Sequence of chain 4.PA:
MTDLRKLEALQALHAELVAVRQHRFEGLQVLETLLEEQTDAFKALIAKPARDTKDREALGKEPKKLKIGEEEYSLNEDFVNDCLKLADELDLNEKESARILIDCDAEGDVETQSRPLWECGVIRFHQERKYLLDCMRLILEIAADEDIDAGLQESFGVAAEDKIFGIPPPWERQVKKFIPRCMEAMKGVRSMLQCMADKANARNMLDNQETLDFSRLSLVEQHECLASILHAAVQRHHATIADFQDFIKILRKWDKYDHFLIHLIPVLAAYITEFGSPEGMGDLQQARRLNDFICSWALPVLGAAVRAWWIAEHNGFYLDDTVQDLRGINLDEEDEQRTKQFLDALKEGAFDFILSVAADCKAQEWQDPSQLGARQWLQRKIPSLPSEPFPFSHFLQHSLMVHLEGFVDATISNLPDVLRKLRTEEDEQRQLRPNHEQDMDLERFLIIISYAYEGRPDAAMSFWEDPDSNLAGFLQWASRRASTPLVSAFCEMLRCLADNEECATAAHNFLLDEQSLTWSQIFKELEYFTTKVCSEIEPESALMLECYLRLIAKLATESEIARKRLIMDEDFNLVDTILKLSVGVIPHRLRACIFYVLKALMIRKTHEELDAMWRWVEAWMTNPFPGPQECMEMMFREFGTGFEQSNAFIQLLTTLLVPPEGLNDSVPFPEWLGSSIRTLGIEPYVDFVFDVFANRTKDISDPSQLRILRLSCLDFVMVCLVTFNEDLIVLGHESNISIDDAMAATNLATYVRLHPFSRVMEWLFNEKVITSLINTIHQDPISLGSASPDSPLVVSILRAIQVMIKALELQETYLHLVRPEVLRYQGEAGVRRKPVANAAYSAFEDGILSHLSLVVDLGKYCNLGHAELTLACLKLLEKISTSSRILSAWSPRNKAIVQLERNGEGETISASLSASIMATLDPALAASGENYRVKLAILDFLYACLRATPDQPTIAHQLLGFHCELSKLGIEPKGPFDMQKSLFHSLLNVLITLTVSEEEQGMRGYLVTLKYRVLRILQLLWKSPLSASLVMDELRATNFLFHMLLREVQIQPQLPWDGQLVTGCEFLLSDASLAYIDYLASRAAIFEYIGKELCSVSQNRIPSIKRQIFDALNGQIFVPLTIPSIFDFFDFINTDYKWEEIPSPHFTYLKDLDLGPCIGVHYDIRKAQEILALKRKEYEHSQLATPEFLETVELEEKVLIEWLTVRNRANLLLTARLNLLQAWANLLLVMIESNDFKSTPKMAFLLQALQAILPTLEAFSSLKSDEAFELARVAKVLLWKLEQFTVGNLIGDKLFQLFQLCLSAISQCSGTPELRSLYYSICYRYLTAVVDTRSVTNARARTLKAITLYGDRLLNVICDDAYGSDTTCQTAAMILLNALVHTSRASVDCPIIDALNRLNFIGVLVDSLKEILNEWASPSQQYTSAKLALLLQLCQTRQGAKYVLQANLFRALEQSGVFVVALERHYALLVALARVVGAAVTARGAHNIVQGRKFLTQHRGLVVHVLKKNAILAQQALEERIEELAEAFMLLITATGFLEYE

Binding-site contacts:
Ligand atom CD1 contacts residue GLN1063 of chain 4.PA at 3.8 Å.
Ligand atom CG contacts residue THR1121 of chain 4.PA at 3.3 Å.
Ligand atom CD1 contacts residue THR1121 of chain 4.PA at 3.0 Å.
Ligand atom CG contacts residue GLN1063 of chain 4.PA at 4.3 Å.
Ligand atom OH contacts residue GLN1063 of chain 4.PA at 3.7 Å.
Ligand atom CA contacts residue GLN1063 of chain 4.PA at 4.3 Å.
Ligand atom CB contacts residue GLN1063 of chain 4.PA at 4.5 Å.
Ligand atom C contacts residue GLN1063 of chain 4.PA at 3.9 Å.
Ligand atom CD1 contacts residue ALA1120 of chain 4.PA at 4.3 Å (hydrophobic).
Ligand atom CZ contacts residue GLN1063 of chain 4.PA at 4.1 Å.
Ligand atom C contacts residue VAL1202 of chain 4.PA at 4.2 Å (hydrophobic).
Ligand atom CZ contacts residue ASN1072 of chain 4.PA at 3.5 Å.
Ligand atom CD2 contacts residue LEU1129 of chain 4.PA at 4.2 Å (hydrophobic).
Ligand atom CG contacts residue ASN1072 of chain 4.PA at 4.2 Å.
Ligand atom CD1 contacts residue ASN1072 of chain 4.PA at 4.0 Å.
Ligand atom CD2 contacts residue HIS1126 of chain 4.PA at 3.4 Å.
Ligand atom O contacts residue THR1121 of chain 4.PA at 4.0 Å.
Ligand atom SD contacts residue ASN1072 of chain 4.PA at 3.7 Å.
Ligand atom CG contacts residue ALA1120 of chain 4.PA at 4.4 Å (hydrophobic).
Ligand atom O contacts residue HIS1126 of chain 4.PA at 3.3 Å (h-bond).
Ligand atom CE1 contacts residue ASN1072 of chain 4.PA at 3.3 Å.
Ligand atom CB contacts residue THR1121 of chain 4.PA at 3.3 Å.
Ligand atom CG2 contacts residue GLN1063 of chain 4.PA at 3.3 Å.
Ligand atom CD1 contacts residue PHE1125 of chain 4.PA at 3.6 Å (hydrophobic).
Ligand atom CD2 contacts residue THR1121 of chain 4.PA at 4.0 Å.
Ligand atom CD2 contacts residue GLN1063 of chain 4.PA at 3.6 Å.
Ligand atom OH contacts residue ASN1072 of chain 4.PA at 3.1 Å (h-bond).
Ligand atom CD2 contacts residue PHE1125 of chain 4.PA at 4.2 Å (hydrophobic).
Ligand atom CG contacts residue HIS1126 of chain 4.PA at 4.3 Å.
Ligand atom CD1 contacts residue ASN1122 of chain 4.PA at 4.3 Å.
Ligand atom CE2 contacts residue ASN1072 of chain 4.PA at 4.4 Å.
Ligand atom CE2 contacts residue GLN1063 of chain 4.PA at 3.3 Å.
Ligand atom OH contacts residue HIS1068 of chain 4.PA at 3.8 Å.
Ligand atom CD2 contacts residue ALA1120 of chain 4.PA at 3.5 Å (hydrophobic).
Ligand atom CA contacts residue HIS1126 of chain 4.PA at 4.3 Å.
Ligand atom CD2 contacts residue THR1121 of chain 4.PA at 4.3 Å.
Ligand atom C contacts residue HIS1126 of chain 4.PA at 4.0 Å.
Ligand atom CE1 contacts residue THR1121 of chain 4.PA at 3.9 Å.
Ligand atom O contacts residue GLN1063 of chain 4.PA at 2.9 Å (h-bond).
Ligand atom O contacts residue VAL1202 of chain 4.PA at 3.2 Å.

A protein and the small-molecule ligand that binds it are described below.
Small molecule (SMILES): CC[C@H](C)[C@H](N)C(=O)N[C@@H](CC(C)C)C(=O)N1CCC[C@H]1C(=O)N[C@@H](CCSC)C(=O)N[C@@H](Cc1ccc(O)cc1)C(=O)N[C@@H](CCCCN)C(=O)N[C@@H](CC(C)C)C(=O)N[C@@H](CO)C(=O)N1CCC[C@H]1C=O